Binding-site contacts:
Ligand atom O1B contacts residue MG1 of chain 3.F at 2.0 Å.
Ligand atom N3B contacts residue THR89 of chain 3.A at 3.3 Å (h-bond).
Ligand atom O2A contacts residue GLY36 of chain 3.A at 3.3 Å (h-bond).
Ligand atom O5' contacts residue GLY36 of chain 3.A at 3.2 Å (h-bond).
Ligand atom O2' contacts residue GLY390 of chain 3.A at 2.9 Å (h-bond).
Ligand atom N3 contacts residue PHE461 of chain 3.A at 3.5 Å.
Ligand atom O2' contacts residue GLY389 of chain 3.A at 3.5 Å.
Ligand atom N3B contacts residue THR90 of chain 3.A at 3.0 Å (h-bond).
Ligand atom O2A contacts residue SER34 of chain 3.A at 3.0 Å (h-bond).
Ligand atom O1G contacts residue THR89 of chain 3.A at 2.2 Å (h-bond).
Ligand atom O3G contacts residue THR90 of chain 3.A at 3.3 Å (h-bond).
Ligand atom C2 contacts residue PHE461 of chain 3.A at 3.3 Å (hydrophobic).
Ligand atom O3G contacts residue ASP56 of chain 3.A at 3.4 Å.
Ligand atom O2G contacts residue MG1 of chain 3.F at 2.0 Å.
Ligand atom O3G contacts residue GLY57 of chain 3.A at 3.2 Å (h-bond).
Ligand atom N7 contacts residue ILE152 of chain 3.A at 3.6 Å.
Ligand atom O1A contacts residue MG1 of chain 3.F at 2.5 Å.
Ligand atom C4' contacts residue MET430 of chain 3.A at 3.6 Å (hydrophobic).
Ligand atom C2' contacts residue ASP476 of chain 3.A at 3.4 Å.
Ligand atom O1B contacts residue ASP87 of chain 3.A at 2.8 Å (salt-bridge).
Ligand atom O2G contacts residue ARG155 of chain 3.A at 3.1 Å (salt-bridge).
Ligand atom O3A contacts residue LEU35 of chain 3.A at 3.6 Å.
Ligand atom PG contacts residue THR89 of chain 3.A at 3.2 Å.
Ligand atom O2A contacts residue ASN55 of chain 3.A at 3.5 Å (h-bond).
Ligand atom O3' contacts residue MET430 of chain 3.A at 3.0 Å.
Ligand atom O1G contacts residue ASP56 of chain 3.A at 3.5 Å (salt-bridge).
Ligand atom O2A contacts residue ARG155 of chain 3.A at 3.5 Å (salt-bridge).
Ligand atom PG contacts residue ARG155 of chain 3.A at 3.5 Å.
Ligand atom N3 contacts residue GLY390 of chain 3.A at 3.3 Å.
Ligand atom PG contacts residue MG1 of chain 3.F at 3.5 Å.
Ligand atom O2B contacts residue GLY88 of chain 3.A at 3.1 Å.
Ligand atom PB contacts residue MG1 of chain 3.F at 3.4 Å.
Ligand atom O2G contacts residue ASP87 of chain 3.A at 2.6 Å (salt-bridge).
Ligand atom O1A contacts residue ARG155 of chain 3.A at 3.3 Å (salt-bridge).
Ligand atom C8 contacts residue ILE152 of chain 3.A at 3.4 Å (hydrophobic).
Ligand atom O4' contacts residue GLY36 of chain 3.A at 3.6 Å.
Ligand atom O2' contacts residue ASP476 of chain 3.A at 3.0 Å (salt-bridge).
Ligand atom O3G contacts residue ARG155 of chain 3.A at 2.7 Å (salt-bridge).
Ligand atom O2G contacts residue ASP373 of chain 3.A at 3.3 Å (salt-bridge).
Ligand atom O2B contacts residue THR91 of chain 3.A at 2.6 Å (h-bond).

Sequence of chain 3.A:
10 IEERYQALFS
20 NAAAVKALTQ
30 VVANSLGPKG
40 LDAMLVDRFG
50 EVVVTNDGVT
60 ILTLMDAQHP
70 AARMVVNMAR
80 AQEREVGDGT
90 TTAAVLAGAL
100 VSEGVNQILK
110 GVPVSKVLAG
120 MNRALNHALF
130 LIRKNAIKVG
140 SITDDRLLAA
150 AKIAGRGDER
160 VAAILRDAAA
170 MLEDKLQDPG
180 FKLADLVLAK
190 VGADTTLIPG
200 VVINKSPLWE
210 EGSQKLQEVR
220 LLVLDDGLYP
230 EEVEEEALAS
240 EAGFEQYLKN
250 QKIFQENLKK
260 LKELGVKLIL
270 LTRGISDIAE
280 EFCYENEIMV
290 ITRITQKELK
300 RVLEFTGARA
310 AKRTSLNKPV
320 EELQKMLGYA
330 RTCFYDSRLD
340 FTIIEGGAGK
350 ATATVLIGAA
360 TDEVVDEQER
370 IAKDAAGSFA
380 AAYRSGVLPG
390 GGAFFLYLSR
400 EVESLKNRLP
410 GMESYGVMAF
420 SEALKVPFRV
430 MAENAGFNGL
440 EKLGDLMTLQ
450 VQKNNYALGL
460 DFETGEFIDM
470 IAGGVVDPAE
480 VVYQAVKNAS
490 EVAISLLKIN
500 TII

A small-molecule ligand and the protein it binds are described below.
Small molecule (SMILES): Nc1ncnc2c1ncn2[C@@H]1O[C@H](CO[P](=O)(O)O[P](=O)(O)NP(=O)(O)O)[C@@H](O)[C@H]1O